Binding-site contacts:
Ligand atom C5 contacts residue HIS1101 of chain 1.B at 4.2 Å.
Ligand atom O5 contacts residue PHE1103 of chain 1.B at 4.2 Å.
Ligand atom C1 contacts residue ASN1098 of chain 1.B at 3.5 Å.
Ligand atom C2 contacts residue ASN1098 of chain 1.B at 3.4 Å.
Ligand atom C8 contacts residue ASN1098 of chain 1.B at 3.7 Å.
Ligand atom C1 contacts residue THR1100 of chain 1.B at 4.2 Å.
Ligand atom C7 contacts residue ASN1098 of chain 1.B at 3.4 Å.
Ligand atom C2 contacts residue HIS1101 of chain 1.B at 4.4 Å.
Ligand atom C2 contacts residue THR1100 of chain 1.B at 4.5 Å.
Ligand atom C8 contacts residue THR1100 of chain 1.B at 4.3 Å.
Ligand atom O7 contacts residue ASN1098 of chain 1.B at 3.8 Å.
Ligand atom O5 contacts residue HIS1101 of chain 1.B at 3.8 Å.
Ligand atom N2 contacts residue ASN1098 of chain 1.B at 3.2 Å (h-bond).
Ligand atom N2 contacts residue THR1100 of chain 1.B at 3.7 Å.
Ligand atom C1 contacts residue HIS1101 of chain 1.B at 3.2 Å.

Sequence of chain 1.B:
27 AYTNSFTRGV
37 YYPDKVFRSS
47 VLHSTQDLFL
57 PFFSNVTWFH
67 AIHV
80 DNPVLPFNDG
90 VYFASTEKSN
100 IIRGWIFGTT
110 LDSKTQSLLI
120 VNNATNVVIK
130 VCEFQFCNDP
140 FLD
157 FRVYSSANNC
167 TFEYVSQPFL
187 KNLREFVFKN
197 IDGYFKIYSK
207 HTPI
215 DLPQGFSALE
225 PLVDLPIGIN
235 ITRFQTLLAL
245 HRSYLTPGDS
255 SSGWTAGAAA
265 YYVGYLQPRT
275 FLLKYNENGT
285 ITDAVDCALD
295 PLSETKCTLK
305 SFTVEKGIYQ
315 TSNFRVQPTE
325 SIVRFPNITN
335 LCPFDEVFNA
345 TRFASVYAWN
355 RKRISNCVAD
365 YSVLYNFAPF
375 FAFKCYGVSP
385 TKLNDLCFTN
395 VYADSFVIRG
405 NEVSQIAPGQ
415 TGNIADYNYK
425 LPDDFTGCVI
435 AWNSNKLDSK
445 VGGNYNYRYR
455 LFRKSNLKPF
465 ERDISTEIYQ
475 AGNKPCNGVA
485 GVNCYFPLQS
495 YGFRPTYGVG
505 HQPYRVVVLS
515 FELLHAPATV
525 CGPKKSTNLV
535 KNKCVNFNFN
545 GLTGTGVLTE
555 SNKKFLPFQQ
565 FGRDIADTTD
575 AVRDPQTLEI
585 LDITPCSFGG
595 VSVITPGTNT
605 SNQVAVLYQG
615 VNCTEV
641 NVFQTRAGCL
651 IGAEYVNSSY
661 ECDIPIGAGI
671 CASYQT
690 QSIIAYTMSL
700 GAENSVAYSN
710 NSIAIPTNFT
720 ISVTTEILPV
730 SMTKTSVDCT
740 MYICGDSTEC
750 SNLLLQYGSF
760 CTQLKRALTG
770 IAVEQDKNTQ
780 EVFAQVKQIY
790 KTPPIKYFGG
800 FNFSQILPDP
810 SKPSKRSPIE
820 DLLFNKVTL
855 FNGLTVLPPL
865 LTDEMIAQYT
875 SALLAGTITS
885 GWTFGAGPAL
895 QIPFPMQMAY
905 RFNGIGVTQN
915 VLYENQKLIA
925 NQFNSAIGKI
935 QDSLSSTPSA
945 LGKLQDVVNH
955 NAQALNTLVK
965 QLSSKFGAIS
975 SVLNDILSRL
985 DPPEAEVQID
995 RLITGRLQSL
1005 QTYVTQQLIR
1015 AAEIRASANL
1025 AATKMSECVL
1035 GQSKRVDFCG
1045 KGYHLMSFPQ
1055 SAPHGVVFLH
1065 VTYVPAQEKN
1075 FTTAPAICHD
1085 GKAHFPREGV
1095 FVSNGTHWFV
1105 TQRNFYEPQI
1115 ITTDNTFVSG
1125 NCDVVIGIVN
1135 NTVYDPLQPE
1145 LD

This protein binds this small molecule.
Small molecule (SMILES): CC(=O)N[C@@H]1[C@@H](O)[C@H](O)[C@@H](CO)O[C@H]1O